This protein binds this small molecule.
Small molecule (SMILES): CC(=O)N[C@H]1[C@H](O[C@H]2[C@H](O)[C@@H](NC(C)=O)CO[C@@H]2CO)O[C@H](CO)[C@@H](O)[C@@H]1O

Sequence of chain 1.B:
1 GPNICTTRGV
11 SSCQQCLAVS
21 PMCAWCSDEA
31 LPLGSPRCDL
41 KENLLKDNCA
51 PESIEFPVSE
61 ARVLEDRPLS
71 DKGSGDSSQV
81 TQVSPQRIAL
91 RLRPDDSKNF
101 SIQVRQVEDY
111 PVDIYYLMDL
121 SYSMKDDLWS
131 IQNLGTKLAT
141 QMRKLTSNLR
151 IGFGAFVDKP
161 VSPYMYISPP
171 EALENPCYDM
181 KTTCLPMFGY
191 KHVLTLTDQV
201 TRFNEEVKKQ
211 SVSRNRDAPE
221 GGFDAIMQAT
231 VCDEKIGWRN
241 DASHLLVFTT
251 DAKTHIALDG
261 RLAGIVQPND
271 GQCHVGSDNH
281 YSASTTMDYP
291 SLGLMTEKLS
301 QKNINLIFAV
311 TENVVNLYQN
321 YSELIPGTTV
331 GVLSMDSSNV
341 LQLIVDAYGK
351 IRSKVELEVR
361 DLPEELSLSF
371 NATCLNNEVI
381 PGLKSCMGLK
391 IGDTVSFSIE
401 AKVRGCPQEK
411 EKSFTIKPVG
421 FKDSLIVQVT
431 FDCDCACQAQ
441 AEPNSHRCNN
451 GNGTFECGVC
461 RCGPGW

Binding-site contacts:
Ligand atom C2 contacts residue ASN371 of chain 1.B at 2.1 Å.
Ligand atom C1 contacts residue ASN371 of chain 1.B at 1.4 Å.
Ligand atom C8 contacts residue SER369 of chain 1.B at 3.6 Å.
Ligand atom C7 contacts residue ASN371 of chain 1.B at 3.3 Å.
Ligand atom O5 contacts residue PRO381 of chain 1.B at 4.2 Å.
Ligand atom C8 contacts residue GLU400 of chain 1.B at 3.4 Å.
Ligand atom C4 contacts residue ASN371 of chain 1.B at 4.0 Å.
Ligand atom O7 contacts residue SER398 of chain 1.B at 2.6 Å (h-bond).
Ligand atom O7 contacts residue ASN371 of chain 1.B at 3.4 Å (h-bond).
Ligand atom O6 contacts residue PRO381 of chain 1.B at 3.7 Å.
Ligand atom N2 contacts residue ASN371 of chain 1.B at 2.6 Å (h-bond).
Ligand atom C7 contacts residue SER398 of chain 1.B at 3.5 Å.
Ligand atom C8 contacts residue SER398 of chain 1.B at 3.4 Å.
Ligand atom C3 contacts residue ASN371 of chain 1.B at 3.5 Å.
Ligand atom C5 contacts residue ASN371 of chain 1.B at 3.6 Å.
Ligand atom C8 contacts residue ILE399 of chain 1.B at 3.6 Å (hydrophobic).
Ligand atom O5 contacts residue ASN371 of chain 1.B at 2.3 Å (h-bond).
Ligand atom O3 contacts residue ASN371 of chain 1.B at 4.3 Å.